Sequence of chain 1.B:
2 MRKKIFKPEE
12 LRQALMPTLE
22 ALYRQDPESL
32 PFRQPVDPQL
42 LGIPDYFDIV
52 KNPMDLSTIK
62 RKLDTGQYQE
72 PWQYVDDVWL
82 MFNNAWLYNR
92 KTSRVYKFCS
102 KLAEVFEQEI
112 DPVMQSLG

Binding-site contacts:
Ligand atom CAD contacts residue GLN35 of chain 1.B at 3.4 Å.
Ligand atom CAC contacts residue PHE33 of chain 1.B at 3.9 Å (hydrophobic).
Ligand atom CAA contacts residue ILE44 of chain 1.B at 3.9 Å (hydrophobic).
Ligand atom CAW contacts residue VAL96 of chain 1.B at 4.0 Å (hydrophobic).
Ligand atom CBE contacts residue ARG95 of chain 1.B at 3.8 Å.
Ligand atom CBB contacts residue PRO32 of chain 1.B at 3.9 Å (hydrophobic).
Ligand atom OAF contacts residue ARG95 of chain 1.B at 2.9 Å (salt-bridge).
Ligand atom CAC contacts residue PRO32 of chain 1.B at 3.3 Å (hydrophobic).
Ligand atom CAQ contacts residue ARG95 of chain 1.B at 3.9 Å.
Ligand atom CBB contacts residue LEU42 of chain 1.B at 4.0 Å (hydrophobic).
Ligand atom CAO contacts residue LEU42 of chain 1.B at 3.6 Å (hydrophobic).
Ligand atom CAL contacts residue VAL96 of chain 1.B at 4.0 Å (hydrophobic).
Ligand atom CAN contacts residue LEU31 of chain 1.B at 3.7 Å (hydrophobic).
Ligand atom CAO contacts residue PRO32 of chain 1.B at 3.8 Å (hydrophobic).
Ligand atom OAF contacts residue VAL96 of chain 1.B at 4.0 Å.
Ligand atom CAM contacts residue PRO32 of chain 1.B at 3.5 Å (hydrophobic).
Ligand atom OAF contacts residue PRO32 of chain 1.B at 3.7 Å.
Ligand atom CAP contacts residue PRO32 of chain 1.B at 3.6 Å (hydrophobic).
Ligand atom CAY contacts residue PRO32 of chain 1.B at 3.8 Å (hydrophobic).
Ligand atom CBD contacts residue VAL96 of chain 1.B at 3.9 Å (hydrophobic).
Ligand atom OAU contacts residue PHE99 of chain 1.B at 3.9 Å.
Ligand atom OAU contacts residue ARG95 of chain 1.B at 3.0 Å (salt-bridge).
Ligand atom OAE contacts residue TYR47 of chain 1.B at 3.9 Å.
Ligand atom CBA contacts residue PRO32 of chain 1.B at 3.7 Å (hydrophobic).
Ligand atom CAN contacts residue PRO32 of chain 1.B at 3.9 Å (hydrophobic).
Ligand atom OAE contacts residue ASN90 of chain 1.B at 3.0 Å (h-bond).
Ligand atom CAC contacts residue VAL37 of chain 1.B at 3.5 Å (hydrophobic).
Ligand atom CAZ contacts residue VAL96 of chain 1.B at 3.9 Å (hydrophobic).
Ligand atom OAV contacts residue GLN35 of chain 1.B at 3.9 Å.
Ligand atom CAX contacts residue ARG95 of chain 1.B at 3.7 Å.
Ligand atom CAJ contacts residue LEU31 of chain 1.B at 3.7 Å (hydrophobic).
Ligand atom CBF contacts residue PRO32 of chain 1.B at 3.9 Å (hydrophobic).
Ligand atom CAW contacts residue ASN90 of chain 1.B at 3.9 Å.
Ligand atom CAK contacts residue ASN90 of chain 1.B at 3.5 Å.
Ligand atom CBB contacts residue LEU31 of chain 1.B at 3.9 Å (hydrophobic).
Ligand atom CAH contacts residue LEU31 of chain 1.B at 3.9 Å (hydrophobic).
Ligand atom CAD contacts residue PRO32 of chain 1.B at 3.2 Å (hydrophobic).
Ligand atom CAA contacts residue LEU42 of chain 1.B at 3.3 Å (hydrophobic).
Ligand atom CAL contacts residue ASN90 of chain 1.B at 3.9 Å.
Ligand atom CAW contacts residue VAL37 of chain 1.B at 3.8 Å (hydrophobic).

The small molecule below binds the protein below.
Small molecule (SMILES): CCOc1ccc(C(C)=O)cc1-c1cc(NC(=O)c2ccco2)cc(-c2c(C)on(CC)c2=O)c1